A protein and the small-molecule ligand that binds it are described below.
Small molecule (SMILES): CC(=O)N[C@H]1[C@H]([C@H](O)[C@H](O)CO)O[C@@](O[C@H]2[C@@H](O)[C@@H](CO)O[C@@H](O[C@H]3[C@H](O)[C@@H](O)[C@H](O)O[C@@H]3CO)[C@@H]2O)(C(=O)O)C[C@@H]1O

Binding-site contacts:
Ligand atom O6 contacts residue GLU190 of chain 1.E at 3.3 Å (salt-bridge).
Ligand atom C6 contacts residue GLU190 of chain 1.E at 3.5 Å.
Ligand atom C9 contacts residue GLU190 of chain 1.E at 3.2 Å.
Ligand atom O9 contacts residue SER228 of chain 1.E at 2.7 Å (h-bond).
Ligand atom O8 contacts residue TYR98 of chain 1.E at 2.8 Å (h-bond).
Ligand atom C1 contacts residue SER136 of chain 1.E at 3.7 Å.
Ligand atom C11 contacts residue GLY134 of chain 1.E at 3.9 Å.
Ligand atom O1B contacts residue SER136 of chain 1.E at 2.9 Å (h-bond).
Ligand atom C9 contacts residue HIS183 of chain 1.E at 3.6 Å.
Ligand atom N5 contacts residue TRP153 of chain 1.E at 4.0 Å.
Ligand atom C11 contacts residue GLY135 of chain 1.E at 4.1 Å.
Ligand atom O8 contacts residue TRP153 of chain 1.E at 3.5 Å.
Ligand atom C8 contacts residue TYR98 of chain 1.E at 3.7 Å (hydrophobic).
Ligand atom O9 contacts residue TYR98 of chain 1.E at 2.7 Å (h-bond).
Ligand atom O1A contacts residue SER136 of chain 1.E at 3.7 Å.
Ligand atom O1B contacts residue LEU226 of chain 1.E at 3.8 Å.
Ligand atom C6 contacts residue GLY225 of chain 1.E at 3.4 Å.
Ligand atom O7 contacts residue LEU194 of chain 1.E at 3.9 Å.
Ligand atom C4 contacts residue GLY135 of chain 1.E at 3.6 Å.
Ligand atom C10 contacts residue TRP153 of chain 1.E at 4.0 Å (hydrophobic).
Ligand atom O8 contacts residue LEU226 of chain 1.E at 3.5 Å.
Ligand atom O10 contacts residue LEU194 of chain 1.E at 3.4 Å.
Ligand atom O4 contacts residue GLY135 of chain 1.E at 3.7 Å.
Ligand atom C11 contacts residue THR155 of chain 1.E at 3.9 Å.
Ligand atom O9 contacts residue HIS183 of chain 1.E at 3.2 Å (h-bond).
Ligand atom C11 contacts residue TRP153 of chain 1.E at 3.9 Å (hydrophobic).
Ligand atom C7 contacts residue TRP153 of chain 1.E at 3.9 Å (hydrophobic).
Ligand atom O6 contacts residue TRP222 of chain 1.E at 3.1 Å.
Ligand atom O6 contacts residue GLY225 of chain 1.E at 2.8 Å (h-bond).
Ligand atom O1B contacts residue ASN137 of chain 1.E at 3.8 Å.
Ligand atom C1 contacts residue ASN137 of chain 1.E at 3.7 Å.
Ligand atom C9 contacts residue LEU194 of chain 1.E at 4.0 Å (hydrophobic).
Ligand atom C9 contacts residue SER228 of chain 1.E at 4.0 Å.
Ligand atom O9 contacts residue GLU190 of chain 1.E at 2.8 Å (salt-bridge).
Ligand atom C5 contacts residue GLY225 of chain 1.E at 3.8 Å.
Ligand atom N5 contacts residue GLY135 of chain 1.E at 3.1 Å (h-bond).
Ligand atom O1A contacts residue ASN137 of chain 1.E at 2.9 Å (h-bond).
Ligand atom C5 contacts residue GLY135 of chain 1.E at 3.9 Å.
Ligand atom C9 contacts residue TYR98 of chain 1.E at 3.6 Å (hydrophobic).
Ligand atom C10 contacts residue GLY135 of chain 1.E at 4.0 Å.

Sequence of chain 1.E:
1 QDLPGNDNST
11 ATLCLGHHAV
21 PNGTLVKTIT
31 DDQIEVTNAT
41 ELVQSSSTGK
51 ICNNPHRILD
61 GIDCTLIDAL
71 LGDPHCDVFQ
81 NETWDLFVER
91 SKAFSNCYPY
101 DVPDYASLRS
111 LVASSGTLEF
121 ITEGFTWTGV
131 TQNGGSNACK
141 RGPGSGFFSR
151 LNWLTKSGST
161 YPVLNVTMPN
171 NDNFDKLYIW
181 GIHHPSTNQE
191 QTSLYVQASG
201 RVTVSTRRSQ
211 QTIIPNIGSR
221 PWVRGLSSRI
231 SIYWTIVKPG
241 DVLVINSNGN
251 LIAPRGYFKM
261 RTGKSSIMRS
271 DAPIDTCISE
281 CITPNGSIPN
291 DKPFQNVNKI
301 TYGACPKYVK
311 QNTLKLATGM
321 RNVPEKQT